Binding-site contacts:
Ligand atom O1A contacts residue PHE265 of chain 1.E at 2.8 Å.
Ligand atom O2 contacts residue ILE231 of chain 1.E at 3.4 Å.
Ligand atom O4C contacts residue PHE272 of chain 1.E at 3.3 Å.
Ligand atom O6' contacts residue LYS220 of chain 1.E at 2.9 Å (salt-bridge).
Ligand atom O3' contacts residue ARG260 of chain 1.F at 2.7 Å (salt-bridge).
Ligand atom O2C contacts residue ARG442 of chain 1.E at 2.8 Å (salt-bridge).
Ligand atom O4 contacts residue PHE265 of chain 1.E at 3.4 Å.
Ligand atom O4' contacts residue ARG260 of chain 1.F at 3.6 Å (salt-bridge).
Ligand atom O3A contacts residue ALA164 of chain 1.E at 3.4 Å.
Ligand atom C5' contacts residue LEU163 of chain 1.E at 3.2 Å (hydrophobic).
Ligand atom C6' contacts residue ASN224 of chain 1.E at 3.4 Å.
Ligand atom O5C contacts residue PHE338 of chain 1.E at 3.7 Å.
Ligand atom C2' contacts residue PHE277 of chain 1.E at 3.6 Å (hydrophobic).
Ligand atom O2 contacts residue SER269 of chain 1.E at 2.6 Å (h-bond).
Ligand atom O5' contacts residue CYS276 of chain 1.E at 3.5 Å (h-bond).
Ligand atom N1 contacts residue ILE231 of chain 1.E at 3.6 Å.
Ligand atom O2C contacts residue PHE338 of chain 1.E at 3.5 Å (h-bond).
Ligand atom O4 contacts residue LEU266 of chain 1.E at 3.6 Å (h-bond).
Ligand atom O4' contacts residue PHE162 of chain 1.E at 2.6 Å (h-bond).
Ligand atom O2B contacts residue GLU165 of chain 1.E at 3.4 Å (salt-bridge).
Ligand atom C6' contacts residue GLU161 of chain 1.E at 3.4 Å.
Ligand atom O3' contacts residue LEU227 of chain 1.E at 3.4 Å.
Ligand atom C4C contacts residue GLY273 of chain 1.E at 3.6 Å.
Ligand atom C2 contacts residue ILE231 of chain 1.E at 3.7 Å (hydrophobic).
Ligand atom N3 contacts residue LYS267 of chain 1.E at 2.8 Å (salt-bridge).
Ligand atom O6' contacts residue ASN224 of chain 1.E at 2.4 Å (h-bond).
Ligand atom O1B contacts residue PHE338 of chain 1.E at 3.7 Å.
Ligand atom O4C contacts residue ILE231 of chain 1.E at 3.6 Å.
Ligand atom C5C contacts residue PHE277 of chain 1.E at 3.7 Å (hydrophobic).
Ligand atom C3C contacts residue PHE338 of chain 1.E at 3.5 Å (hydrophobic).
Ligand atom O4 contacts residue LYS267 of chain 1.E at 3.0 Å (salt-bridge).
Ligand atom O2B contacts residue PHE338 of chain 1.E at 3.2 Å.
Ligand atom C6' contacts residue LYS220 of chain 1.E at 2.9 Å.
Ligand atom O3C contacts residue PHE338 of chain 1.E at 2.5 Å (h-bond).
Ligand atom O3C contacts residue GLY273 of chain 1.E at 3.2 Å (h-bond).
Ligand atom O2' contacts residue PHE277 of chain 1.E at 3.2 Å.
Ligand atom C4 contacts residue LYS267 of chain 1.E at 3.5 Å.
Ligand atom O5C contacts residue LYS339 of chain 1.E at 3.5 Å.
Ligand atom O1A contacts residue PHE277 of chain 1.E at 3.7 Å.
Ligand atom O2A contacts residue LYS339 of chain 1.E at 2.9 Å (salt-bridge).

Sequence of chain 1.F:
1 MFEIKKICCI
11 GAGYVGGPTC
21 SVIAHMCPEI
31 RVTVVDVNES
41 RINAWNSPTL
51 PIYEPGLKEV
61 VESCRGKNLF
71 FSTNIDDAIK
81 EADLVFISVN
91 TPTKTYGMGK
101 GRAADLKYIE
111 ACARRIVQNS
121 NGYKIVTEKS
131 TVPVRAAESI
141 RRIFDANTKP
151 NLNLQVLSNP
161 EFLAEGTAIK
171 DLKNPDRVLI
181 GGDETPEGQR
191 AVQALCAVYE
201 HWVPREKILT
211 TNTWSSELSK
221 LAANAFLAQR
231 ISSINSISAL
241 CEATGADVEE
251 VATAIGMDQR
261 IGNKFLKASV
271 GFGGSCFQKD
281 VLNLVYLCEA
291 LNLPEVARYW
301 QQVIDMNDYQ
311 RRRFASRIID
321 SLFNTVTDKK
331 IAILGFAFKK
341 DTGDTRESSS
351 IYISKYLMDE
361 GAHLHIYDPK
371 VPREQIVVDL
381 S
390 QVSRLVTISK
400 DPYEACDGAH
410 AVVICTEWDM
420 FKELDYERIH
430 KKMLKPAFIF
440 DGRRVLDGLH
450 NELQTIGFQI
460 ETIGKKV

A protein and the small-molecule ligand that binds it are described below.
Small molecule (SMILES): O=c1ccn([C@@H]2O[C@H](CO[P](=O)(O)O[P](=O)(O)O[C@H]3O[C@H](CO)[C@@H](O)[C@H](O)[C@H]3O)[C@@H](O)[C@H]2O)c(=O)[nH]1

Sequence of chain 1.E:
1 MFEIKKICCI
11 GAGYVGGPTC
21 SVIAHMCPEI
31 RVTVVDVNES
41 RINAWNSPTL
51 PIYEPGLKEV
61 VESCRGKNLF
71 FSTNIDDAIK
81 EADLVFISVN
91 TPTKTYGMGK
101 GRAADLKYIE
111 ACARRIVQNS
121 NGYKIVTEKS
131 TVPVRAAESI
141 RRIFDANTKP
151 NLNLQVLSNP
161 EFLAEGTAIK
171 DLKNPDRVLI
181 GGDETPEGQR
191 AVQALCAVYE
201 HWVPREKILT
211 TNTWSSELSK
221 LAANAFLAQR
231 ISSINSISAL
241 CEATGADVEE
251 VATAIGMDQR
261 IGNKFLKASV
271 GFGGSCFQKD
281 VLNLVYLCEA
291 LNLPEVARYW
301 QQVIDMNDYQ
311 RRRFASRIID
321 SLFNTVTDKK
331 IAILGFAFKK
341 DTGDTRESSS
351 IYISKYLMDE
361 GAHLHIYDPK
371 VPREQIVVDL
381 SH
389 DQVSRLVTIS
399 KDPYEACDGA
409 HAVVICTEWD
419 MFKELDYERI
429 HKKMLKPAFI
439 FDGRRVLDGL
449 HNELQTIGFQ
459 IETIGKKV